Sequence of chain 1.E:
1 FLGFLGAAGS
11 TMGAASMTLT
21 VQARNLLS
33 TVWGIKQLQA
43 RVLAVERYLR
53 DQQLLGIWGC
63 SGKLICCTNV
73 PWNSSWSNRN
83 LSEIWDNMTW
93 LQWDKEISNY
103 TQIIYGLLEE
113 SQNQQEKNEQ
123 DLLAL

Binding-site contacts:
Ligand atom N2 contacts residue ASN56 of chain 1.B at 2.8 Å (h-bond).
Ligand atom C8 contacts residue ASN56 of chain 1.B at 3.6 Å.
Ligand atom C7 contacts residue GLY9 of chain 1.E at 4.4 Å.
Ligand atom C7 contacts residue SER10 of chain 1.E at 4.0 Å.
Ligand atom C2 contacts residue ASN56 of chain 1.B at 2.5 Å.
Ligand atom C5 contacts residue ASN56 of chain 1.B at 3.7 Å.
Ligand atom C3 contacts residue ASN56 of chain 1.B at 3.8 Å.
Ligand atom O7 contacts residue GLY9 of chain 1.E at 3.3 Å.
Ligand atom O5 contacts residue ASN56 of chain 1.B at 2.4 Å (h-bond).
Ligand atom O7 contacts residue SER10 of chain 1.E at 3.2 Å.
Ligand atom C8 contacts residue GLU55 of chain 1.B at 3.7 Å.
Ligand atom O7 contacts residue ASN56 of chain 1.B at 3.2 Å (h-bond).
Ligand atom C4 contacts residue ASN56 of chain 1.B at 4.2 Å.
Ligand atom C1 contacts residue ASN56 of chain 1.B at 1.4 Å.
Ligand atom C8 contacts residue SER10 of chain 1.E at 3.9 Å.
Ligand atom C7 contacts residue ASN56 of chain 1.B at 3.2 Å.

Sequence of chain 1.B:
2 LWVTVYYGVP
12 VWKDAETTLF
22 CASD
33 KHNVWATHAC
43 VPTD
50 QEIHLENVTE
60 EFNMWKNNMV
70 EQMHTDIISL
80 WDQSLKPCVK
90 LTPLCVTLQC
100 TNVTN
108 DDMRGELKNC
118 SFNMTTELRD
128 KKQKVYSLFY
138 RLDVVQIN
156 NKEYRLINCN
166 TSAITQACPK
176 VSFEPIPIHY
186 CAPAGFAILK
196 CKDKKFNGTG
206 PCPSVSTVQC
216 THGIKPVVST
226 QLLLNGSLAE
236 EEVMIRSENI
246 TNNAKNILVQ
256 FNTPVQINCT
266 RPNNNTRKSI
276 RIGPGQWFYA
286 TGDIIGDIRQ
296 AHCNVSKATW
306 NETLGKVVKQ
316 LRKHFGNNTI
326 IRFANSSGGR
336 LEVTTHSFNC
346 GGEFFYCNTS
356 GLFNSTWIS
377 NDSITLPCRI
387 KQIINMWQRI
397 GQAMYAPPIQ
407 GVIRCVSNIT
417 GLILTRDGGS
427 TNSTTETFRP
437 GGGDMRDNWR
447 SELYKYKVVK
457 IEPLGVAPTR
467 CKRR

This small molecule binds to this protein.
Small molecule (SMILES): CC(=O)N[C@@H]1[C@@H](O)[C@H](O)[C@@H](CO)O[C@H]1O